Binding-site contacts:
Ligand atom C14 contacts residue ARG62 of chain 2.B at 3.8 Å.
Ligand atom C3 contacts residue THR152 of chain 2.B at 3.5 Å.
Ligand atom C12 contacts residue PRO65 of chain 2.B at 3.7 Å (hydrophobic).
Ligand atom C22 contacts residue VAL154 of chain 2.B at 3.7 Å (hydrophobic).
Ligand atom N7 contacts residue MET64 of chain 2.B at 3.7 Å.
Ligand atom C3 contacts residue ASP59 of chain 2.B at 3.6 Å.
Ligand atom C8 contacts residue THR152 of chain 2.B at 3.9 Å.
Ligand atom C16 contacts residue ARG62 of chain 2.B at 3.6 Å.
Ligand atom C15 contacts residue GLU36 of chain 2.B at 3.9 Å.
Ligand atom C6 contacts residue MET64 of chain 2.B at 3.5 Å (hydrophobic).
Ligand atom N13 contacts residue ARG62 of chain 2.B at 3.9 Å.
Ligand atom C22 contacts residue VAL57 of chain 2.B at 3.6 Å (hydrophobic).
Ligand atom N9 contacts residue ASP59 of chain 2.B at 4.0 Å.
Ligand atom C15 contacts residue ARG62 of chain 2.B at 3.5 Å.
Ligand atom C18 contacts residue ILE79 of chain 2.B at 3.8 Å (hydrophobic).
Ligand atom C5 contacts residue ASN32 of chain 2.B at 3.7 Å.
Ligand atom S10 contacts residue GLY63 of chain 2.B at 3.5 Å (h-bond).
Ligand atom O17 contacts residue MET64 of chain 2.B at 3.7 Å.
Ligand atom C22 contacts residue THR152 of chain 2.B at 3.5 Å.
Ligand atom S10 contacts residue MET64 of chain 2.B at 3.9 Å.
Ligand atom N2 contacts residue ASP59 of chain 2.B at 2.7 Å (salt-bridge).
Ligand atom C4 contacts residue MET64 of chain 2.B at 3.8 Å (hydrophobic).
Ligand atom O20 contacts residue ASN32 of chain 2.B at 2.9 Å (h-bond).
Ligand atom C11 contacts residue GLY63 of chain 2.B at 3.9 Å.
Ligand atom C8 contacts residue MET64 of chain 2.B at 4.0 Å (hydrophobic).
Ligand atom N2 contacts residue THR152 of chain 2.B at 3.4 Å.
Ligand atom C16 contacts residue GLU36 of chain 2.B at 3.0 Å.
Ligand atom C21 contacts residue VAL154 of chain 2.B at 3.9 Å (hydrophobic).
Ligand atom C21 contacts residue ASP59 of chain 2.B at 3.8 Å.
Ligand atom C21 contacts residue ILE29 of chain 2.B at 3.7 Å (hydrophobic).
Ligand atom N9 contacts residue THR152 of chain 2.B at 3.3 Å (h-bond).
Ligand atom C11 contacts residue ARG62 of chain 2.B at 4.0 Å.
Ligand atom N13 contacts residue PRO65 of chain 2.B at 3.7 Å.
Ligand atom C1 contacts residue ASP59 of chain 2.B at 3.6 Å.
Ligand atom C19 contacts residue ASN32 of chain 2.B at 3.4 Å.
Ligand atom S10 contacts residue GLU36 of chain 2.B at 3.5 Å.
Ligand atom C11 contacts residue GLU36 of chain 2.B at 3.5 Å.
Ligand atom C12 contacts residue GLY63 of chain 2.B at 3.3 Å.
Ligand atom C18 contacts residue GLY102 of chain 2.B at 3.8 Å.
Ligand atom C22 contacts residue ASP59 of chain 2.B at 3.4 Å.

This protein binds this small molecule.
Small molecule (SMILES): CCc1[nH]c2nc(Sc3cccnc3)nc(OC)c2c1C=O

Sequence of chain 2.B:
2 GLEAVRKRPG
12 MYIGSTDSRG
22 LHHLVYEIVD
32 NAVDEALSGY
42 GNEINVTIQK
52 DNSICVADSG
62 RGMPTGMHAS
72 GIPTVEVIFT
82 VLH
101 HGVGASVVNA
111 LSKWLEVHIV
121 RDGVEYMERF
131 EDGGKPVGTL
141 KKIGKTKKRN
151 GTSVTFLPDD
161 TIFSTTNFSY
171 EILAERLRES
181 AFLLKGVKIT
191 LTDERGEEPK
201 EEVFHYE